Binding-site contacts:
Ligand atom C10 contacts residue ASN179 of chain 2.A at 3.7 Å.
Ligand atom C5 contacts residue ASN176 of chain 2.A at 3.5 Å.
Ligand atom C8 contacts residue MET142 of chain 2.A at 3.5 Å (hydrophobic).
Ligand atom C contacts residue GLY106 of chain 2.A at 3.6 Å.
Ligand atom C5 contacts residue PHE110 of chain 2.A at 3.6 Å (hydrophobic).
Ligand atom C4 contacts residue TRP207 of chain 2.A at 3.6 Å (hydrophobic).
Ligand atom O1 contacts residue ASN179 of chain 2.A at 2.8 Å (h-bond).
Ligand atom N contacts residue PHE110 of chain 2.A at 3.7 Å.
Ligand atom C6 contacts residue P871 of chain 2.C at 0.8 Å.
Ligand atom O contacts residue P871 of chain 2.C at 1.2 Å.
Ligand atom C7 contacts residue P871 of chain 2.C at 1.1 Å.
Ligand atom C9 contacts residue PHE110 of chain 2.A at 3.8 Å (hydrophobic).
Ligand atom N contacts residue P871 of chain 2.C at 0.6 Å.
Ligand atom C2 contacts residue P871 of chain 2.C at 0.8 Å.
Ligand atom C3 contacts residue TRP103 of chain 2.A at 3.8 Å (hydrophobic).
Ligand atom C6 contacts residue PHE110 of chain 2.A at 3.6 Å (hydrophobic).
Ligand atom C10 contacts residue LEU183 of chain 2.A at 4.0 Å (hydrophobic).
Ligand atom C10 contacts residue GLU180 of chain 2.A at 4.0 Å.
Ligand atom N contacts residue ASN179 of chain 2.A at 4.0 Å.
Ligand atom O1 contacts residue PHE110 of chain 2.A at 3.7 Å.
Ligand atom C3 contacts residue P871 of chain 2.C at 1.1 Å.
Ligand atom C8 contacts residue P871 of chain 2.C at 0.8 Å.
Ligand atom C8 contacts residue TRP145 of chain 2.A at 3.4 Å (hydrophobic).
Ligand atom C contacts residue TRP207 of chain 2.A at 4.0 Å (hydrophobic).
Ligand atom C10 contacts residue P871 of chain 2.C at 1.1 Å.
Ligand atom C1 contacts residue PHE110 of chain 2.A at 3.7 Å (hydrophobic).
Ligand atom C7 contacts residue ASN176 of chain 2.A at 3.4 Å.
Ligand atom O1 contacts residue P871 of chain 2.C at 1.5 Å (h-bond).
Ligand atom C5 contacts residue P871 of chain 2.C at 0.8 Å.
Ligand atom O contacts residue THR149 of chain 2.A at 3.2 Å (h-bond).
Ligand atom C7 contacts residue TRP145 of chain 2.A at 3.7 Å (hydrophobic).
Ligand atom C4 contacts residue P871 of chain 2.C at 0.8 Å.
Ligand atom C2 contacts residue THR149 of chain 2.A at 3.5 Å.
Ligand atom C1 contacts residue P871 of chain 2.C at 1.0 Å.
Ligand atom C4 contacts residue ASN179 of chain 2.A at 3.9 Å.
Ligand atom C6 contacts residue ASN179 of chain 2.A at 3.6 Å.
Ligand atom O contacts residue TYR148 of chain 2.A at 3.8 Å.
Ligand atom C contacts residue ILE107 of chain 2.A at 3.6 Å (hydrophobic).
Ligand atom C9 contacts residue P871 of chain 2.C at 0.9 Å.
Ligand atom C contacts residue P871 of chain 2.C at 1.0 Å.

Sequence of chain 2.A:
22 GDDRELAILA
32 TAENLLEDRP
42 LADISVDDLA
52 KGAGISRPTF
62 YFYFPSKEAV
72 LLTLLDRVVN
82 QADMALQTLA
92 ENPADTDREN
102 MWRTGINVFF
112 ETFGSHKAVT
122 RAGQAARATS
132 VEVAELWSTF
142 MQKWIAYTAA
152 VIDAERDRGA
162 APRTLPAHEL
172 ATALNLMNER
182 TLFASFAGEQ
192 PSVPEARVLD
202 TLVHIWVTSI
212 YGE

This protein binds this small molecule.
Small molecule (SMILES): O=C(CC[C@H]1CCOC1)N1CCCC1